A small-molecule ligand and the protein it binds are described below.
Small molecule (SMILES): Cc1cn([C@H]2C[C@H](O[P](=O)(O)OC[C@H]3O[C@@H](n4cnc5c(N)ncnc54)C[C@@H]3O[P](=O)(O)OC[C@H]3O[C@@H](n4cnc5c(=O)nc(N)[nH]c54)C[C@@H]3O[P](=O)(O)OC[C@H]3O[C@]4(C[C@@H]3OP(=O)(O)O)N3C=NC5C(N)=NC=NC534)[C@@H](CO[P](=O)(O)O[C@H]3C[C@H](n4cc(C)c(=O)[nH]c4=O)O[C@@H]3CO[P](=O)(O)O[C@H]3C[C@H](n4cnc5c(N)ncnc54)O[C@@H]3CO[P](=O)(O)O[C@H]3C[C@H](n4ccc(N)nc4=O)O[C@@H]3CO)O2)c(=O)[nH]c1=O

Sequence of chain 1.C:
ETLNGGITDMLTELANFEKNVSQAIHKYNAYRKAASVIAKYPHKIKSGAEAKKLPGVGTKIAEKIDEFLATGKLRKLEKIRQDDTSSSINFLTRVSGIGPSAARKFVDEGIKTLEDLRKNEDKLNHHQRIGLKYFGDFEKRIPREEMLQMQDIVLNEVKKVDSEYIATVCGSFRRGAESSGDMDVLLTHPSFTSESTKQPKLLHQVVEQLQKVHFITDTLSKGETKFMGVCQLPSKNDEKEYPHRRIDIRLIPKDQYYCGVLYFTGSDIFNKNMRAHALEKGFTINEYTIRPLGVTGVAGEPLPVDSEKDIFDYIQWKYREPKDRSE

Binding-site contacts:
Ligand atom N3 contacts residue DG7 of chain 1.B at 3.3 Å (h-bond).
Ligand atom O3' contacts residue THR233 of chain 1.C at 3.2 Å (h-bond).
Ligand atom C6 contacts residue DT3 of chain 1.B at 3.1 Å.
Ligand atom N3 contacts residue DA5 of chain 1.B at 2.6 Å (h-bond).
Ligand atom C2 contacts residue DG7 of chain 1.B at 3.3 Å.
Ligand atom N6 contacts residue DT3 of chain 1.B at 2.8 Å (h-bond).
Ligand atom C2 contacts residue DA4 of chain 1.B at 3.2 Å.
Ligand atom N6 contacts residue DT1 of chain 1.B at 2.5 Å (h-bond).
Ligand atom C4 contacts residue DA4 of chain 1.B at 3.0 Å.
Ligand atom C2 contacts residue DG7 of chain 1.B at 3.3 Å.
Ligand atom O2 contacts residue DG7 of chain 1.B at 2.3 Å (h-bond).
Ligand atom C6 contacts residue DC2 of chain 1.B at 3.0 Å.
Ligand atom P contacts residue THR233 of chain 1.C at 3.4 Å.
Ligand atom C2 contacts residue DA5 of chain 1.B at 3.3 Å.
Ligand atom C6 contacts residue DT1 of chain 1.B at 3.4 Å.
Ligand atom O6 contacts residue DC2 of chain 1.B at 2.5 Å (h-bond).
Ligand atom N1 contacts residue DT1 of chain 1.B at 3.0 Å (h-bond).
Ligand atom N2 contacts residue DC2 of chain 1.B at 3.0 Å (h-bond).
Ligand atom C2 contacts residue DT6 of chain 1.B at 3.2 Å.
Ligand atom C5' contacts residue GLY231 of chain 1.C at 3.0 Å.
Ligand atom O2 contacts residue DA5 of chain 1.B at 2.8 Å.
Ligand atom N1 contacts residue DT3 of chain 1.B at 2.4 Å (h-bond).
Ligand atom N6 contacts residue DA5 of chain 1.B at 2.6 Å (h-bond).
Ligand atom C2 contacts residue DT3 of chain 1.B at 2.9 Å.
Ligand atom O4 contacts residue DA4 of chain 1.B at 2.9 Å (h-bond).
Ligand atom OP1 contacts residue GLY231 of chain 1.C at 2.9 Å.
Ligand atom OP1 contacts residue THR233 of chain 1.C at 3.0 Å (h-bond).
Ligand atom O2 contacts residue DA4 of chain 1.B at 2.8 Å.
Ligand atom OP1 contacts residue LYS234 of chain 1.C at 3.2 Å (salt-bridge).
Ligand atom N3 contacts residue DG7 of chain 1.B at 2.9 Å (h-bond).
Ligand atom N6 contacts residue DC2 of chain 1.B at 3.4 Å (h-bond).
Ligand atom OP1 contacts residue GLU232 of chain 1.C at 2.9 Å (salt-bridge).
Ligand atom OP1 contacts residue LYS230 of chain 1.C at 3.4 Å (salt-bridge).
Ligand atom OP1 contacts residue ASN133 of chain 1.C at 3.1 Å (h-bond).
Ligand atom C2 contacts residue DC2 of chain 1.B at 3.4 Å.
Ligand atom N1 contacts residue DC2 of chain 1.B at 2.7 Å (h-bond).
Ligand atom N1 contacts residue DT6 of chain 1.B at 2.7 Å (h-bond).
Ligand atom N3 contacts residue DA4 of chain 1.B at 2.3 Å (h-bond).
Ligand atom O4 contacts residue DT3 of chain 1.B at 3.1 Å (h-bond).
Ligand atom N1 contacts residue DA5 of chain 1.B at 3.3 Å (h-bond).